The protein below binds the small molecule below.
Small molecule (SMILES): CC(=O)N[C@@H]1[C@@H](O)[C@H](O)[C@@H](CO)O[C@H]1O

Binding-site contacts:
Ligand atom N2 contacts residue ASN148 of chain 1.A at 2.9 Å (h-bond).
Ligand atom C8 contacts residue ASN148 of chain 1.A at 4.5 Å.
Ligand atom O5 contacts residue ASN148 of chain 1.A at 2.4 Å (h-bond).
Ligand atom C7 contacts residue SER147 of chain 1.A at 4.2 Å.
Ligand atom C4 contacts residue ASN148 of chain 1.A at 4.2 Å.
Ligand atom C1 contacts residue ASN148 of chain 1.A at 1.5 Å.
Ligand atom C7 contacts residue ASN148 of chain 1.A at 3.3 Å.
Ligand atom C5 contacts residue ASN148 of chain 1.A at 3.7 Å.
Ligand atom C3 contacts residue ASN148 of chain 1.A at 3.8 Å.
Ligand atom O7 contacts residue ASN148 of chain 1.A at 3.3 Å (h-bond).
Ligand atom O7 contacts residue SER147 of chain 1.A at 3.0 Å (h-bond).
Ligand atom C2 contacts residue ASN148 of chain 1.A at 2.5 Å.
Ligand atom O7 contacts residue GLU144 of chain 1.A at 4.1 Å.

Sequence of chain 1.A:
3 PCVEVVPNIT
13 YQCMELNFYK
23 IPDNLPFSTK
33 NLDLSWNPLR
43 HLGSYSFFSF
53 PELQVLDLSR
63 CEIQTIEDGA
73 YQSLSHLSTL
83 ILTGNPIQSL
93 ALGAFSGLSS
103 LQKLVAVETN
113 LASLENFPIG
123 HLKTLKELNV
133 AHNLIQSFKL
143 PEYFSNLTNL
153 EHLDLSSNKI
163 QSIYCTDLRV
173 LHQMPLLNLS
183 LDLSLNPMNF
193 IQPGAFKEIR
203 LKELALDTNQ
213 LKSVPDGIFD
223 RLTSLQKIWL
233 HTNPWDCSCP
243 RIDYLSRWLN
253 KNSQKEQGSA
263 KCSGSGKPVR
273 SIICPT